Binding-site contacts:
Ligand atom O5 contacts residue ASN88 of chain 1.BA at 2.6 Å (h-bond).
Ligand atom N2 contacts residue ASN88 of chain 1.BA at 2.8 Å (h-bond).
Ligand atom C3 contacts residue ARG56 of chain 1.BA at 4.2 Å.
Ligand atom C7 contacts residue ILE58 of chain 1.BA at 3.4 Å (hydrophobic).
Ligand atom C1 contacts residue ASN88 of chain 1.BA at 1.5 Å.
Ligand atom C3 contacts residue ASN88 of chain 1.BA at 3.7 Å.
Ligand atom O7 contacts residue ILE58 of chain 1.BA at 4.3 Å.
Ligand atom C4 contacts residue ASN88 of chain 1.BA at 4.3 Å.
Ligand atom C8 contacts residue SER54 of chain 1.BA at 4.5 Å.
Ligand atom C8 contacts residue ILE58 of chain 1.BA at 3.4 Å (hydrophobic).
Ligand atom C5 contacts residue ASN88 of chain 1.BA at 3.8 Å.
Ligand atom O6 contacts residue GLY89 of chain 1.BA at 4.1 Å.
Ligand atom C2 contacts residue ILE58 of chain 1.BA at 3.9 Å (hydrophobic).
Ligand atom C1 contacts residue ARG56 of chain 1.BA at 3.1 Å.
Ligand atom O5 contacts residue GLY89 of chain 1.BA at 3.6 Å.
Ligand atom C7 contacts residue ASN88 of chain 1.BA at 4.1 Å.
Ligand atom O5 contacts residue ARG56 of chain 1.BA at 4.4 Å.
Ligand atom N2 contacts residue ARG56 of chain 1.BA at 2.8 Å (salt-bridge).
Ligand atom C2 contacts residue ASN88 of chain 1.BA at 2.5 Å.
Ligand atom C2 contacts residue ARG56 of chain 1.BA at 3.5 Å.
Ligand atom C8 contacts residue ARG56 of chain 1.BA at 3.6 Å.
Ligand atom C5 contacts residue GLY89 of chain 1.BA at 4.3 Å.
Ligand atom C1 contacts residue ILE58 of chain 1.BA at 4.1 Å (hydrophobic).
Ligand atom N2 contacts residue ILE58 of chain 1.BA at 3.1 Å.
Ligand atom C7 contacts residue ARG56 of chain 1.BA at 3.8 Å.
Ligand atom C6 contacts residue GLY89 of chain 1.BA at 3.6 Å.

A protein and the small-molecule ligand that binds it are described below.
Small molecule (SMILES): CC(=O)N[C@@H]1[C@@H](O)[C@H](O)[C@@H](CO)O[C@H]1O

Sequence of chain 1.BA:
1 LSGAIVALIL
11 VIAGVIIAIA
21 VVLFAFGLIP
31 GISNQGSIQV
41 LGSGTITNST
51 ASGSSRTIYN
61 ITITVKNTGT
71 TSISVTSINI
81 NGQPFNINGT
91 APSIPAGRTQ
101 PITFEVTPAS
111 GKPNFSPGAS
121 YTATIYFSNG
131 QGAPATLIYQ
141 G